Binding-site contacts:
Ligand atom O7 contacts residue HIS1103 of chain 1.B at 4.5 Å.
Ligand atom C1 contacts residue THR1102 of chain 1.B at 4.4 Å.
Ligand atom O6 contacts residue PHE1105 of chain 1.B at 3.9 Å.
Ligand atom C8 contacts residue THR1102 of chain 1.B at 4.3 Å.
Ligand atom C7 contacts residue HIS1103 of chain 1.B at 4.2 Å.
Ligand atom C7 contacts residue ASN1100 of chain 1.B at 3.5 Å.
Ligand atom C4 contacts residue HIS1103 of chain 1.B at 4.3 Å.
Ligand atom O4 contacts residue HIS1103 of chain 1.B at 3.8 Å.
Ligand atom C8 contacts residue HIS1103 of chain 1.B at 4.2 Å.
Ligand atom C7 contacts residue THR1102 of chain 1.B at 3.9 Å.
Ligand atom C2 contacts residue ASN1100 of chain 1.B at 2.5 Å.
Ligand atom C1 contacts residue ASN1100 of chain 1.B at 1.4 Å.
Ligand atom C4 contacts residue ASN1100 of chain 1.B at 4.2 Å.
Ligand atom O7 contacts residue ASN1100 of chain 1.B at 3.7 Å.
Ligand atom C1 contacts residue HIS1103 of chain 1.B at 4.5 Å.
Ligand atom O6 contacts residue HIS1103 of chain 1.B at 2.7 Å (h-bond).
Ligand atom O7 contacts residue THR1102 of chain 1.B at 2.7 Å (h-bond).
Ligand atom O5 contacts residue HIS1103 of chain 1.B at 4.0 Å.
Ligand atom C3 contacts residue ASN1100 of chain 1.B at 3.8 Å.
Ligand atom C5 contacts residue ASN1100 of chain 1.B at 3.7 Å.
Ligand atom O5 contacts residue ASN1100 of chain 1.B at 2.4 Å (h-bond).
Ligand atom C5 contacts residue HIS1103 of chain 1.B at 3.2 Å.
Ligand atom N2 contacts residue HIS1103 of chain 1.B at 4.4 Å.
Ligand atom N2 contacts residue ASN1100 of chain 1.B at 2.9 Å (h-bond).
Ligand atom C8 contacts residue ASN1100 of chain 1.B at 3.5 Å.
Ligand atom C6 contacts residue HIS1103 of chain 1.B at 3.5 Å.
Ligand atom C6 contacts residue PHE1105 of chain 1.B at 4.2 Å (hydrophobic).
Ligand atom O5 contacts residue PHE1105 of chain 1.B at 4.4 Å.

This protein binds this small molecule.
Small molecule (SMILES): CC(=O)N[C@H]1[C@H](O[C@H]2[C@H](O)[C@@H](NC(C)=O)CO[C@@H]2CO)O[C@H](CO)[C@@H](O)[C@@H]1O

Sequence of chain 1.B:
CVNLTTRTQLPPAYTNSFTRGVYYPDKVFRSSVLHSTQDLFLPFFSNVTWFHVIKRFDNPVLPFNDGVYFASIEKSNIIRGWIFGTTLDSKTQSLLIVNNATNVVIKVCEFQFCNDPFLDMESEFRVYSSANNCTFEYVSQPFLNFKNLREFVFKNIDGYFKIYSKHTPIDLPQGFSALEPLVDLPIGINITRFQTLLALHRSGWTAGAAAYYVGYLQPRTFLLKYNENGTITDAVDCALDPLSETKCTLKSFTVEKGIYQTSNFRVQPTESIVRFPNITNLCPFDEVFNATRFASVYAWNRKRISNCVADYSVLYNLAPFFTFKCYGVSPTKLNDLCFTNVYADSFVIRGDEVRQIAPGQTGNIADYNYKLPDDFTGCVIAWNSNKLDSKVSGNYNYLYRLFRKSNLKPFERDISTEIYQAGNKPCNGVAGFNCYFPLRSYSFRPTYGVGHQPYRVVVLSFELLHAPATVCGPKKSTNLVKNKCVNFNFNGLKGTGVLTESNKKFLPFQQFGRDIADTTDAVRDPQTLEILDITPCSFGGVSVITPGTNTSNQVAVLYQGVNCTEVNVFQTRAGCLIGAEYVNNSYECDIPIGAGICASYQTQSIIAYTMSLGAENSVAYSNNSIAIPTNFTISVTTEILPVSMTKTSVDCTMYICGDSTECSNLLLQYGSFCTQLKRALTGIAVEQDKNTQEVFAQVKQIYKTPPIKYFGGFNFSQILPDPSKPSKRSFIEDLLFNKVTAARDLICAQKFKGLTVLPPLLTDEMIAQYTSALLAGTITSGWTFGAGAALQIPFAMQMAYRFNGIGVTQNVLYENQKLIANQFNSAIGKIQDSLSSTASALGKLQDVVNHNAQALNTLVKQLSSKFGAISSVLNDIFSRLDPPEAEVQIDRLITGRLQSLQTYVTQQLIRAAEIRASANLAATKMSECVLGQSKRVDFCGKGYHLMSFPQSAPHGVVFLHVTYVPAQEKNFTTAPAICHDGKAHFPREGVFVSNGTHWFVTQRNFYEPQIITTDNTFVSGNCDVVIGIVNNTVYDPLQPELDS